The small molecule below binds the protein below.
Small molecule (SMILES): C=CCc1ccc(O)c(OC)c1

Binding-site contacts:
Ligand atom C8 contacts residue ILE56 of chain 1.A at 3.5 Å (hydrophobic).
Ligand atom C6 contacts residue VAL104 of chain 1.A at 4.0 Å (hydrophobic).
Ligand atom C9 contacts residue ILE68 of chain 1.A at 3.4 Å (hydrophobic).
Ligand atom O1 contacts residue THR112 of chain 1.A at 3.5 Å.
Ligand atom O2 contacts residue MET72 of chain 1.A at 4.2 Å.
Ligand atom C10 contacts residue VAL116 of chain 1.A at 4.1 Å (hydrophobic).
Ligand atom C3 contacts residue VAL107 of chain 1.A at 3.9 Å (hydrophobic).
Ligand atom O1 contacts residue SER108 of chain 1.A at 3.2 Å (h-bond).
Ligand atom C6 contacts residue SER108 of chain 1.A at 4.2 Å.
Ligand atom C5 contacts residue MET113 of chain 1.A at 3.7 Å (hydrophobic).
Ligand atom C10 contacts residue MET113 of chain 1.A at 4.2 Å (hydrophobic).
Ligand atom C5 contacts residue THR112 of chain 1.A at 4.3 Å.
Ligand atom C10 contacts residue MET72 of chain 1.A at 3.9 Å (hydrophobic).
Ligand atom C10 contacts residue THR112 of chain 1.A at 3.6 Å.
Ligand atom C8 contacts residue PHE54 of chain 1.A at 4.0 Å (hydrophobic).
Ligand atom O2 contacts residue VAL107 of chain 1.A at 4.3 Å.
Ligand atom C5 contacts residue LYS111 of chain 1.A at 3.6 Å.
Ligand atom C9 contacts residue ILE56 of chain 1.A at 3.2 Å (hydrophobic).
Ligand atom C8 contacts residue VAL71 of chain 1.A at 4.0 Å (hydrophobic).
Ligand atom C3 contacts residue THR112 of chain 1.A at 4.2 Å.
Ligand atom C2 contacts residue MET113 of chain 1.A at 3.8 Å (hydrophobic).
Ligand atom C10 contacts residue LYS111 of chain 1.A at 4.0 Å.
Ligand atom C4 contacts residue MET113 of chain 1.A at 4.0 Å (hydrophobic).
Ligand atom O1 contacts residue VAL107 of chain 1.A at 3.7 Å.
Ligand atom O1 contacts residue LYS111 of chain 1.A at 2.6 Å (salt-bridge).
Ligand atom O2 contacts residue LYS111 of chain 1.A at 3.0 Å (salt-bridge).
Ligand atom C5 contacts residue SER108 of chain 1.A at 4.2 Å.
Ligand atom C7 contacts residue ILE50 of chain 1.A at 3.9 Å (hydrophobic).
Ligand atom C6 contacts residue MET113 of chain 1.A at 4.0 Å (hydrophobic).
Ligand atom O2 contacts residue MET113 of chain 1.A at 3.5 Å (h-bond).
Ligand atom O2 contacts residue THR112 of chain 1.A at 3.4 Å.
Ligand atom C6 contacts residue VAL107 of chain 1.A at 3.8 Å (hydrophobic).
Ligand atom C1 contacts residue MET113 of chain 1.A at 3.5 Å (hydrophobic).
Ligand atom C5 contacts residue VAL107 of chain 1.A at 3.5 Å (hydrophobic).
Ligand atom O1 contacts residue MET113 of chain 1.A at 3.7 Å.
Ligand atom C7 contacts residue PHE54 of chain 1.A at 4.2 Å (hydrophobic).
Ligand atom C3 contacts residue LYS111 of chain 1.A at 3.8 Å.
Ligand atom C3 contacts residue MET113 of chain 1.A at 3.5 Å (hydrophobic).
Ligand atom C10 contacts residue LEU75 of chain 1.A at 3.4 Å (hydrophobic).
Ligand atom C9 contacts residue VAL71 of chain 1.A at 3.6 Å (hydrophobic).

Sequence of chain 1.A:
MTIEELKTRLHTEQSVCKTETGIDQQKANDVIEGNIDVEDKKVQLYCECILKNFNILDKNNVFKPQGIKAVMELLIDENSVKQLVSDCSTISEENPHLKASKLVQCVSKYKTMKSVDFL